This small molecule binds to this protein.
Small molecule (SMILES): CC(=O)N[C@@H]1[C@@H](O)[C@H](O)[C@@H](CO)O[C@H]1O

Sequence of chain 1.A:
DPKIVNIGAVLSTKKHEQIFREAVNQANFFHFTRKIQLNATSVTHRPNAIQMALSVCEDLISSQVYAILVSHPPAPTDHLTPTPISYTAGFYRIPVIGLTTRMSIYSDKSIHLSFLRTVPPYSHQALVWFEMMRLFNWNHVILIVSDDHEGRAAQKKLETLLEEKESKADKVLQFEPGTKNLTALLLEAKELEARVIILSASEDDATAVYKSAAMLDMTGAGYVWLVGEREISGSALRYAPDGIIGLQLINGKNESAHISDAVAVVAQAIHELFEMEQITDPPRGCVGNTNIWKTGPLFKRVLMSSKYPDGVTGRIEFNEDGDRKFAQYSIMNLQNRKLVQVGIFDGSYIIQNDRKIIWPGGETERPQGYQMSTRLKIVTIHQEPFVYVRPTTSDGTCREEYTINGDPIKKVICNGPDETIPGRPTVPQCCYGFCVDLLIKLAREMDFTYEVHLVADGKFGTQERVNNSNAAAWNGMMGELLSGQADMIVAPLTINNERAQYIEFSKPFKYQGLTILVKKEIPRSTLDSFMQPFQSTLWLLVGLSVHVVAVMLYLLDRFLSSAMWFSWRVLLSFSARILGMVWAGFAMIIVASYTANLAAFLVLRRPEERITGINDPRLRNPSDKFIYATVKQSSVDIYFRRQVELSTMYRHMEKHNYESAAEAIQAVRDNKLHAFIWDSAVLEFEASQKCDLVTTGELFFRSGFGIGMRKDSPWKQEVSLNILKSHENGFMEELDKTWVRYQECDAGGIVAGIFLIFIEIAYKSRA

Binding-site contacts:
Ligand atom O6 contacts residue VAL313 of chain 1.A at 3.1 Å.
Ligand atom C1 contacts residue ASN255 of chain 1.A at 1.4 Å.
Ligand atom C2 contacts residue ASN255 of chain 1.A at 2.5 Å.
Ligand atom C5 contacts residue ASN255 of chain 1.A at 3.3 Å.
Ligand atom C6 contacts residue ALA258 of chain 1.A at 3.7 Å (hydrophobic).
Ligand atom C7 contacts residue ASN255 of chain 1.A at 3.3 Å.
Ligand atom O5 contacts residue SER257 of chain 1.A at 3.5 Å.
Ligand atom O7 contacts residue ASN255 of chain 1.A at 2.8 Å (h-bond).
Ligand atom O5 contacts residue ASN255 of chain 1.A at 2.5 Å (h-bond).
Ligand atom C5 contacts residue SER257 of chain 1.A at 4.1 Å.
Ligand atom N2 contacts residue ASN255 of chain 1.A at 3.2 Å (h-bond).
Ligand atom O6 contacts residue ALA258 of chain 1.A at 3.6 Å.
Ligand atom C3 contacts residue ASN255 of chain 1.A at 3.7 Å.
Ligand atom C6 contacts residue SER257 of chain 1.A at 4.3 Å.
Ligand atom C6 contacts residue VAL313 of chain 1.A at 4.2 Å (hydrophobic).
Ligand atom C4 contacts residue ASN255 of chain 1.A at 4.0 Å.
Ligand atom C6 contacts residue ASN255 of chain 1.A at 3.2 Å.